Sequence of chain 1.A:
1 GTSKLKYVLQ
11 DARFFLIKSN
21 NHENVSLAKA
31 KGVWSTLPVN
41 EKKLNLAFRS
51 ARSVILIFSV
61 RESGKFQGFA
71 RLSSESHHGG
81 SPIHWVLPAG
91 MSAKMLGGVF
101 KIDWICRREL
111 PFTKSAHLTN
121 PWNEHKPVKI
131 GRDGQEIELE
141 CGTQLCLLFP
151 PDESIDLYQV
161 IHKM

A small-molecule ligand and the protein it binds are described below.
Small molecule (SMILES): CNc1nc(Cl)nc2c1ncn2Cc1ccccc1OC

Binding-site contacts:
Ligand atom C19 contacts residue ASP133 of chain 1.A at 2.9 Å.
Ligand atom N03 contacts residue ASN24 of chain 1.A at 2.9 Å (h-bond).
Ligand atom N09 contacts residue ASN20 of chain 1.A at 4.0 Å.
Ligand atom C06 contacts residue TRP34 of chain 1.A at 3.6 Å (hydrophobic).
Ligand atom N21 contacts residue SER19 of chain 1.A at 3.7 Å.
Ligand atom N20 contacts residue SER35 of chain 1.A at 4.0 Å.
Ligand atom N05 contacts residue SER35 of chain 1.A at 2.8 Å (h-bond).
Ligand atom C04 contacts residue SER35 of chain 1.A at 4.0 Å.
Ligand atom C06 contacts residue ASN24 of chain 1.A at 3.9 Å.
Ligand atom C19 contacts residue LYS18 of chain 1.A at 3.5 Å.
Ligand atom N05 contacts residue LEU96 of chain 1.A at 3.6 Å.
Ligand atom CL01 contacts residue ASN20 of chain 1.A at 3.4 Å.
Ligand atom C18 contacts residue ASN20 of chain 1.A at 3.2 Å.
Ligand atom C02 contacts residue ASN24 of chain 1.A at 3.4 Å.
Ligand atom C06 contacts residue LEU96 of chain 1.A at 4.0 Å (hydrophobic).
Ligand atom C19 contacts residue LEU37 of chain 1.A at 4.0 Å (hydrophobic).
Ligand atom C10 contacts residue ASN20 of chain 1.A at 3.1 Å.
Ligand atom C06 contacts residue TRP85 of chain 1.A at 3.5 Å (hydrophobic).
Ligand atom C08 contacts residue LYS18 of chain 1.A at 3.5 Å.
Ligand atom C11 contacts residue ASN20 of chain 1.A at 3.3 Å.
Ligand atom N20 contacts residue ASP133 of chain 1.A at 3.7 Å.
Ligand atom C04 contacts residue TRP34 of chain 1.A at 3.7 Å (hydrophobic).
Ligand atom CL01 contacts residue PRO88 of chain 1.A at 3.8 Å.
Ligand atom N21 contacts residue ASN20 of chain 1.A at 3.0 Å (h-bond).
Ligand atom CL01 contacts residue ASN21 of chain 1.A at 2.8 Å.
Ligand atom C10 contacts residue LYS18 of chain 1.A at 3.0 Å.
Ligand atom N05 contacts residue TRP34 of chain 1.A at 3.4 Å.
Ligand atom C02 contacts residue SER19 of chain 1.A at 3.6 Å.
Ligand atom CL01 contacts residue VAL86 of chain 1.A at 3.8 Å.
Ligand atom CL01 contacts residue ASN24 of chain 1.A at 3.1 Å.
Ligand atom C17 contacts residue MET91 of chain 1.A at 4.0 Å (hydrophobic).
Ligand atom N09 contacts residue LYS18 of chain 1.A at 3.0 Å (salt-bridge).
Ligand atom C18 contacts residue PRO88 of chain 1.A at 3.9 Å (hydrophobic).
Ligand atom C07 contacts residue TRP34 of chain 1.A at 4.0 Å (hydrophobic).
Ligand atom CL01 contacts residue SER19 of chain 1.A at 3.7 Å.
Ligand atom N03 contacts residue SER19 of chain 1.A at 3.9 Å.
Ligand atom C06 contacts residue SER35 of chain 1.A at 3.3 Å.
Ligand atom C02 contacts residue ASN20 of chain 1.A at 3.5 Å.
Ligand atom N09 contacts residue ASP133 of chain 1.A at 4.0 Å.
Ligand atom C08 contacts residue SER19 of chain 1.A at 4.0 Å.